This protein binds this small molecule.
Small molecule (SMILES): CC1O[Rh]23(O)OC(C)O[Rh]2(O)(O1)OC(C)O3

Binding-site contacts:
Ligand atom O8 contacts residue VAL118 of chain 1.A at 4.4 Å.
Ligand atom O2 contacts residue GLN11 of chain 1.A at 4.3 Å.
Ligand atom O7 contacts residue HIS119 of chain 1.A at 3.2 Å (h-bond).
Ligand atom O3 contacts residue HIS119 of chain 1.A at 2.9 Å (h-bond).
Ligand atom RH1 contacts residue HIS119 of chain 1.A at 2.3 Å.
Ligand atom O9 contacts residue LYS7 of chain 1.A at 3.7 Å.
Ligand atom C3 contacts residue VAL118 of chain 1.A at 3.8 Å (hydrophobic).
Ligand atom C2 contacts residue HIS119 of chain 1.A at 4.3 Å.
Ligand atom C1 contacts residue LYS7 of chain 1.A at 4.0 Å.
Ligand atom C1 contacts residue GLN11 of chain 1.A at 4.1 Å.
Ligand atom O0 contacts residue HIS119 of chain 1.A at 3.1 Å (h-bond).
Ligand atom C4 contacts residue VAL118 of chain 1.A at 4.0 Å (hydrophobic).
Ligand atom C1 contacts residue HIS119 of chain 1.A at 4.2 Å.
Ligand atom O1 contacts residue HIS119 of chain 1.A at 3.1 Å (h-bond).
Ligand atom C2 contacts residue VAL118 of chain 1.A at 3.1 Å (hydrophobic).
Ligand atom O2 contacts residue LYS7 of chain 1.A at 3.0 Å (salt-bridge).
Ligand atom O1 contacts residue VAL118 of chain 1.A at 3.3 Å (h-bond).
Ligand atom O7 contacts residue VAL118 of chain 1.A at 3.6 Å.
Ligand atom C4 contacts residue GLU111 of chain 1.A at 4.2 Å.
Ligand atom O2 contacts residue VAL118 of chain 1.A at 4.0 Å.
Ligand atom C2 contacts residue GLN11 of chain 1.A at 3.7 Å.
Ligand atom O1 contacts residue PHE120 of chain 1.A at 4.4 Å.
Ligand atom C2 contacts residue LYS7 of chain 1.A at 4.0 Å.
Ligand atom C2 contacts residue HIS12 of chain 1.A at 4.1 Å.
Ligand atom C2 contacts residue PHE8 of chain 1.A at 4.0 Å (hydrophobic).
Ligand atom C3 contacts residue HIS119 of chain 1.A at 4.3 Å.
Ligand atom C1 contacts residue VAL118 of chain 1.A at 3.3 Å (hydrophobic).
Ligand atom C5 contacts residue HIS119 of chain 1.A at 4.3 Å.
Ligand atom RH2 contacts residue LYS7 of chain 1.A at 3.8 Å.

Sequence of chain 1.A:
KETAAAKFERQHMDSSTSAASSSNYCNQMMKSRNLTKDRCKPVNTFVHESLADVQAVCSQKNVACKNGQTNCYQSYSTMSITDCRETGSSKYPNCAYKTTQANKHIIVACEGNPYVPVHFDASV